Sequence of chain 1.C:
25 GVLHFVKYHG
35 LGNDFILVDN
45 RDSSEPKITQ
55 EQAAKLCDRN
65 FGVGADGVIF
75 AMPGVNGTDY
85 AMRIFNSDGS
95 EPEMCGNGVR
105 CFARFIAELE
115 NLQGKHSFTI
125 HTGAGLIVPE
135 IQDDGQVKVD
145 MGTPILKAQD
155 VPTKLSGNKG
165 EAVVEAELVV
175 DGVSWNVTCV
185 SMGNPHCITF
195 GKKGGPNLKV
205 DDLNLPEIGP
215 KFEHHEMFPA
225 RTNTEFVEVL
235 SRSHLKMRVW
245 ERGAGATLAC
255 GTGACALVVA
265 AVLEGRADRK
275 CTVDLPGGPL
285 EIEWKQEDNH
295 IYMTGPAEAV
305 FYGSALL

Binding-site contacts:
Ligand atom OAF contacts residue GLY255 of chain 1.C at 3.4 Å (h-bond).
Ligand atom NAC contacts residue PHE39 of chain 1.C at 3.6 Å.
Ligand atom CAN contacts residue ASN37 of chain 1.C at 3.6 Å.
Ligand atom CAP contacts residue PRO96 of chain 1.C at 3.4 Å (hydrophobic).
Ligand atom OAE contacts residue ASN188 of chain 1.C at 3.1 Å (h-bond).
Ligand atom CAQ contacts residue GLY255 of chain 1.C at 3.3 Å.
Ligand atom NAB contacts residue ARG246 of chain 1.C at 3.0 Å (salt-bridge).
Ligand atom OAE contacts residue ARG246 of chain 1.C at 2.9 Å (salt-bridge).
Ligand atom NAC contacts residue CYS99 of chain 1.C at 3.1 Å (h-bond).
Ligand atom CAN contacts residue GLU245 of chain 1.C at 3.0 Å.
Ligand atom OAF contacts residue CYS254 of chain 1.C at 3.4 Å (h-bond).
Ligand atom OAH contacts residue ASN37 of chain 1.C at 3.5 Å (h-bond).
Ligand atom CAQ contacts residue CYS254 of chain 1.C at 3.2 Å (hydrophobic).
Ligand atom CAJ contacts residue GLU245 of chain 1.C at 3.6 Å.
Ligand atom OAH contacts residue GLY100 of chain 1.C at 3.2 Å (h-bond).
Ligand atom OAF contacts residue THR256 of chain 1.C at 2.7 Å (h-bond).
Ligand atom NAB contacts residue GLU245 of chain 1.C at 2.9 Å (salt-bridge).
Ligand atom OAE contacts residue ASN227 of chain 1.C at 2.9 Å (h-bond).
Ligand atom CAK contacts residue PRO96 of chain 1.C at 3.6 Å (hydrophobic).
Ligand atom OAH contacts residue GLY255 of chain 1.C at 2.8 Å (h-bond).
Ligand atom CAQ contacts residue GLY100 of chain 1.C at 3.2 Å.
Ligand atom CAN contacts residue CYS254 of chain 1.C at 1.8 Å (hydrophobic).
Ligand atom OAH contacts residue CYS99 of chain 1.C at 3.5 Å (h-bond).
Ligand atom CAP contacts residue ASN227 of chain 1.C at 3.5 Å.
Ligand atom NAC contacts residue ASN37 of chain 1.C at 2.8 Å (h-bond).
Ligand atom NAB contacts residue ASN90 of chain 1.C at 3.0 Å (h-bond).
Ligand atom CAT contacts residue ASN37 of chain 1.C at 3.7 Å.
Ligand atom CAT contacts residue CYS254 of chain 1.C at 2.9 Å (hydrophobic).
Ligand atom OAG contacts residue ASN90 of chain 1.C at 2.9 Å (h-bond).
Ligand atom CAQ contacts residue CYS99 of chain 1.C at 3.6 Å (hydrophobic).
Ligand atom NAB contacts residue ASN227 of chain 1.C at 3.5 Å (h-bond).
Ligand atom CAM contacts residue CYS254 of chain 1.C at 3.2 Å (hydrophobic).
Ligand atom OAG contacts residue ARG246 of chain 1.C at 2.8 Å (salt-bridge).
Ligand atom OAF contacts residue CYS99 of chain 1.C at 3.5 Å.
Ligand atom CAP contacts residue ARG246 of chain 1.C at 3.5 Å.
Ligand atom OAH contacts residue ASN101 of chain 1.C at 2.8 Å (h-bond).
Ligand atom OAF contacts residue GLY100 of chain 1.C at 2.7 Å (h-bond).
Ligand atom CAS contacts residue ASN227 of chain 1.C at 3.3 Å.
Ligand atom OAE contacts residue PRO96 of chain 1.C at 3.5 Å.
Ligand atom OAG contacts residue PRO96 of chain 1.C at 3.4 Å.

A small-molecule ligand and the protein it binds are described below.
Small molecule (SMILES): C[C@@](N)(CCC[C@H](N)C(=O)O)C(=O)O